Binding-site contacts:
Ligand atom O2B contacts residue ARG540 of chain 1.C at 3.7 Å.
Ligand atom C2' contacts residue ASP464 of chain 1.D at 3.2 Å.
Ligand atom N2 contacts residue ALA426 of chain 1.D at 3.7 Å.
Ligand atom PA contacts residue PRO564 of chain 1.C at 3.8 Å.
Ligand atom O3' contacts residue ASP462 of chain 1.D at 2.7 Å (salt-bridge).
Ligand atom P contacts residue GLN688 of chain 1.C at 3.8 Å.
Ligand atom O5' contacts residue GLU565 of chain 1.C at 4.0 Å.
Ligand atom O3' contacts residue MG1 of chain 1.O at 2.0 Å.
Ligand atom O3' contacts residue GLN688 of chain 1.C at 2.9 Å (h-bond).
Ligand atom O5' contacts residue LYS1073 of chain 1.C at 4.0 Å.
Ligand atom C1' contacts residue ASP464 of chain 1.D at 4.1 Å.
Ligand atom O2' contacts residue MG1 of chain 1.O at 3.5 Å.
Ligand atom C5' contacts residue LYS1073 of chain 1.C at 3.2 Å.
Ligand atom OP1 contacts residue GLN688 of chain 1.C at 3.5 Å (h-bond).
Ligand atom O2A contacts residue ASN568 of chain 1.C at 3.8 Å.
Ligand atom C5' contacts residue HIS1237 of chain 1.C at 3.8 Å.
Ligand atom OP1 contacts residue ASP462 of chain 1.D at 4.1 Å.
Ligand atom C4' contacts residue ASP464 of chain 1.D at 3.6 Å.
Ligand atom C2' contacts residue ARG425 of chain 1.D at 3.9 Å.
Ligand atom OP1 contacts residue LYS1065 of chain 1.C at 2.8 Å (salt-bridge).
Ligand atom C3' contacts residue GLN688 of chain 1.C at 3.9 Å.
Ligand atom O2B contacts residue ASN568 of chain 1.C at 2.5 Å (h-bond).
Ligand atom C3' contacts residue ASP464 of chain 1.D at 3.4 Å.
Ligand atom C5' contacts residue ASP462 of chain 1.D at 4.0 Å.
Ligand atom OP2 contacts residue GLU565 of chain 1.C at 3.2 Å (salt-bridge).
Ligand atom O2A contacts residue PRO564 of chain 1.C at 3.0 Å.
Ligand atom O3' contacts residue ASP460 of chain 1.D at 3.9 Å.
Ligand atom C5' contacts residue GLN688 of chain 1.C at 3.9 Å.
Ligand atom PB contacts residue ASN568 of chain 1.C at 3.6 Å.
Ligand atom C2' contacts residue MG1 of chain 1.O at 3.9 Å.
Ligand atom OP1 contacts residue LYS1073 of chain 1.C at 3.4 Å (salt-bridge).
Ligand atom C3' contacts residue ASP462 of chain 1.D at 4.0 Å.
Ligand atom O1A contacts residue PRO564 of chain 1.C at 3.7 Å.
Ligand atom C3' contacts residue MG1 of chain 1.O at 3.3 Å.
Ligand atom O2' contacts residue ARG425 of chain 1.D at 3.0 Å (salt-bridge).
Ligand atom O3A contacts residue ASN568 of chain 1.C at 3.4 Å (h-bond).
Ligand atom O3' contacts residue ASP464 of chain 1.D at 2.9 Å (salt-bridge).
Ligand atom O2' contacts residue ASP464 of chain 1.D at 2.0 Å (salt-bridge).
Ligand atom O2' contacts residue GLN688 of chain 1.C at 3.4 Å (h-bond).
Ligand atom C4' contacts residue HIS1237 of chain 1.C at 3.8 Å.

Sequence of chain 1.D:
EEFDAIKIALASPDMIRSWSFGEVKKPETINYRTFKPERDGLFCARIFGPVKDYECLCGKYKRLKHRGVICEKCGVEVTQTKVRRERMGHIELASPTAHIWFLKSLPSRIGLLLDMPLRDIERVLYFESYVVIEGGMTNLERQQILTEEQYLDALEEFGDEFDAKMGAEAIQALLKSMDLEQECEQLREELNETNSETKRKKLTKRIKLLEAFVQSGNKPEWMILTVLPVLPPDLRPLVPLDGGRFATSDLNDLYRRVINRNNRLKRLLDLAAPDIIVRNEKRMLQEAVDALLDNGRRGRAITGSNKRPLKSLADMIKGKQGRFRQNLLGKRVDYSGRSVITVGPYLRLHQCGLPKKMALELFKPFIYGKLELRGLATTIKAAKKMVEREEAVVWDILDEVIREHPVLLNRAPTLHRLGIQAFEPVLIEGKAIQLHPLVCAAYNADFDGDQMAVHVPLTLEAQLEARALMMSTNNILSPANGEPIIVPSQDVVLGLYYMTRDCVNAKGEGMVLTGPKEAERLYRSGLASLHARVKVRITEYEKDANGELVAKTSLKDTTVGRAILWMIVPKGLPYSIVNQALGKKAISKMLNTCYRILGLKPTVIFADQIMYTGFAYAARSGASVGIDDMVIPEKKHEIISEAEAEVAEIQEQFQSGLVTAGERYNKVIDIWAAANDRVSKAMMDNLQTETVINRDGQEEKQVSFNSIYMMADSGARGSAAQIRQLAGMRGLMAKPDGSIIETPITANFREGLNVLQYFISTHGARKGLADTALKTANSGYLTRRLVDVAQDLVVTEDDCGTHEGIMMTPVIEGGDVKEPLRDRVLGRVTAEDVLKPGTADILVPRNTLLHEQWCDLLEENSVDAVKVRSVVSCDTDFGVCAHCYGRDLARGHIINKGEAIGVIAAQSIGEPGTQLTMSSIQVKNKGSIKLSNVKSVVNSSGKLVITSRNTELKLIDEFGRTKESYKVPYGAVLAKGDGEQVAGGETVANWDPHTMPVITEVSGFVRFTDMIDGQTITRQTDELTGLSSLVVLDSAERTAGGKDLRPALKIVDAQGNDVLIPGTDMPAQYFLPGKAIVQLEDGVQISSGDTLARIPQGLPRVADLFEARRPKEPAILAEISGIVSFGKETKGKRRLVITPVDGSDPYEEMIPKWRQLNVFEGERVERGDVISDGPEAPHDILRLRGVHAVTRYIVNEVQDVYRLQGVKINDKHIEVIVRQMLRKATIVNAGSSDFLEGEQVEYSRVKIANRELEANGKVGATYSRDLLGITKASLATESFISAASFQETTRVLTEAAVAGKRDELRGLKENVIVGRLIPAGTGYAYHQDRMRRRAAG

Sequence of chain 1.C:
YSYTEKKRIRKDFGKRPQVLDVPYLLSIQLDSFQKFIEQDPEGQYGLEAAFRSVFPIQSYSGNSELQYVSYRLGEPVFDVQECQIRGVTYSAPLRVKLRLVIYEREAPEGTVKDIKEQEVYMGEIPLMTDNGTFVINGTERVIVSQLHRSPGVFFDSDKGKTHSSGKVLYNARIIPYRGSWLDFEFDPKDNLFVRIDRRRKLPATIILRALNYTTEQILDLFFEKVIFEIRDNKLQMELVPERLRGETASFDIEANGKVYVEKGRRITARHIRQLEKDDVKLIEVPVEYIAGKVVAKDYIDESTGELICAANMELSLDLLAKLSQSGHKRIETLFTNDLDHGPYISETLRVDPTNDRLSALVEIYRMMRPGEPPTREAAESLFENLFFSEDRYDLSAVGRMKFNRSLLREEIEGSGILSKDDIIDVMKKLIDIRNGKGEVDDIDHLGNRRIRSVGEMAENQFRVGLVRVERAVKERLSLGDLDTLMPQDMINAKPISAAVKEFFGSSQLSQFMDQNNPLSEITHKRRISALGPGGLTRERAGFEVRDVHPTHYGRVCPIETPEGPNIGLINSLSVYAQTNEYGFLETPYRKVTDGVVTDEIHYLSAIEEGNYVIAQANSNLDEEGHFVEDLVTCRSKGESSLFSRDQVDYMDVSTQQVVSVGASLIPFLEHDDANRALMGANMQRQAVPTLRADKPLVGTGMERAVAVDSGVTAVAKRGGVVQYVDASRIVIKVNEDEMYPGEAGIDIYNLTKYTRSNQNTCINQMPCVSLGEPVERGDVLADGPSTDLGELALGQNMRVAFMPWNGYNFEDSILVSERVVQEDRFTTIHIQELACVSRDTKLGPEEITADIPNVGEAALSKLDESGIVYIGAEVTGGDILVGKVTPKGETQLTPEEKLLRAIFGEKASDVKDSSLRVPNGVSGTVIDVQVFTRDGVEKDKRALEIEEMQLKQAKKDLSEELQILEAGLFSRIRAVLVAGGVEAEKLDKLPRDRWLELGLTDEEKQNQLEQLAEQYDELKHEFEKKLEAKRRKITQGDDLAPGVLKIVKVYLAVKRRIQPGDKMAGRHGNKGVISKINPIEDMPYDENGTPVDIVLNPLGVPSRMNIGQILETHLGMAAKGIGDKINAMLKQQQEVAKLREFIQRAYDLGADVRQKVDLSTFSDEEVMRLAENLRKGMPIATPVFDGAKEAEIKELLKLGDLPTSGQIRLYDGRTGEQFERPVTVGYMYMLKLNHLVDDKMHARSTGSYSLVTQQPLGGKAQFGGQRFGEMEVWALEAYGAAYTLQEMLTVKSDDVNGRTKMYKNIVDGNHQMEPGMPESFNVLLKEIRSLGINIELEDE

The protein below binds the small molecule below.
Small molecule (SMILES): Nc1nc2c(ncn2[C@@H]2O[C@H](CO[P](=O)(O)O[C@H]3[C@@H](O)[C@H](n4cnc5c4NC=NC5N)O[C@@H]3CO[P](=O)(O)O[C@H]3[C@@H](O)[C@H](n4cnc5c(=O)[nH]c(N)nc54)O[C@@H]3CO[P](=O)(O)O[P](=O)(O)OP(=O)(O)O)[C@@H](O)[C@H]2O)c(=O)[nH]1